A small-molecule ligand and the protein it binds are described below.
Small molecule (SMILES): CCCCCCCCCCCC[N+](C)(C)CCCS(=O)(=O)O

Binding-site contacts:
Ligand atom C1 contacts residue TRP374 of chain 15.A at 3.3 Å (hydrophobic).
Ligand atom O1S contacts residue LYS215 of chain 15.A at 3.9 Å.
Ligand atom C2 contacts residue TRP374 of chain 15.A at 4.0 Å (hydrophobic).
Ligand atom O2S contacts residue LYS215 of chain 15.A at 3.1 Å (salt-bridge).
Ligand atom N1 contacts residue TRP374 of chain 15.A at 3.5 Å.
Ligand atom C2 contacts residue ARG224 of chain 15.A at 4.0 Å.
Ligand atom S1 contacts residue ARG224 of chain 15.A at 4.0 Å.
Ligand atom C3 contacts residue ASP229 of chain 15.A at 4.4 Å.
Ligand atom O1S contacts residue PHE223 of chain 15.A at 3.2 Å.
Ligand atom S1 contacts residue GLY222 of chain 15.A at 3.8 Å.
Ligand atom O1S contacts residue GLY222 of chain 15.A at 3.0 Å (h-bond).
Ligand atom C3 contacts residue TRP374 of chain 15.A at 4.0 Å (hydrophobic).
Ligand atom O3S contacts residue ARG224 of chain 15.A at 3.8 Å.
Ligand atom S1 contacts residue LYS215 of chain 15.A at 4.1 Å.
Ligand atom O2S contacts residue GLY222 of chain 15.A at 3.4 Å (h-bond).
Ligand atom S1 contacts residue TRP374 of chain 15.A at 4.4 Å.
Ligand atom C1 contacts residue ARG224 of chain 15.A at 4.1 Å.
Ligand atom O1S contacts residue ARG224 of chain 15.A at 2.9 Å (salt-bridge).
Ligand atom O1S contacts residue TRP374 of chain 15.A at 4.0 Å.

Sequence of chain 15.A:
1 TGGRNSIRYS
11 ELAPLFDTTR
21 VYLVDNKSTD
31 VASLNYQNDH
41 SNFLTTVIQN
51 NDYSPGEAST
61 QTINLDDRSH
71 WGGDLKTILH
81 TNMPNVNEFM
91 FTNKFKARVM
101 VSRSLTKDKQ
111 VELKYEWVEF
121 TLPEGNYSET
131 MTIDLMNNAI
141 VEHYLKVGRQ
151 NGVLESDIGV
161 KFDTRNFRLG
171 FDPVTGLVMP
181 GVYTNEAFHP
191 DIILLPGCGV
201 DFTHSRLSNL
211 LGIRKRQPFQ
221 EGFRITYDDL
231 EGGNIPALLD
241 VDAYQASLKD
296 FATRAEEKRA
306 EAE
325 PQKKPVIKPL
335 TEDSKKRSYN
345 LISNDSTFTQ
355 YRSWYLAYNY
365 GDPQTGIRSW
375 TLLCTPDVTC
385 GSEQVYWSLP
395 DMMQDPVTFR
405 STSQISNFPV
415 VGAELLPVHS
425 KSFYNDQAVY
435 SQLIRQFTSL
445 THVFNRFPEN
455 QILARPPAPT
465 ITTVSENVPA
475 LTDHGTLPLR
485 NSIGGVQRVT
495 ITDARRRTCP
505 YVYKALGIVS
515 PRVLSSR